Sequence of chain 54.B:
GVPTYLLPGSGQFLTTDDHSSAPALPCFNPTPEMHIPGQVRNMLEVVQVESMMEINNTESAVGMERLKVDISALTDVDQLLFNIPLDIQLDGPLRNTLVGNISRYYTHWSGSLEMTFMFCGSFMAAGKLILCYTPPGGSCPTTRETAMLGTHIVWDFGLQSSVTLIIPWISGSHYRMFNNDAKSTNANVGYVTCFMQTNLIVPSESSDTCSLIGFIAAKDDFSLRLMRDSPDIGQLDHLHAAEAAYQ

The small molecule below binds the protein below.
Small molecule (SMILES): Cc1cc(CCCOc2c(C)cc(-c3noc(C(F)(F)F)n3)cc2C)on1

Binding-site contacts:
Ligand atom F3 contacts residue ALA169 of chain 53.A at 3.7 Å.
Ligand atom F2 contacts residue MET146 of chain 53.A at 3.7 Å.
Ligand atom CM4 contacts residue ALA169 of chain 53.A at 3.5 Å (hydrophobic).
Ligand atom C2B contacts residue ILE119 of chain 53.A at 3.5 Å (hydrophobic).
Ligand atom CM2 contacts residue ILE119 of chain 53.A at 3.5 Å (hydrophobic).
Ligand atom F2 contacts residue ALA169 of chain 53.A at 2.2 Å.
Ligand atom O1A contacts residue ILE182 of chain 53.A at 3.9 Å.
Ligand atom C6B contacts residue ILE184 of chain 53.A at 3.7 Å (hydrophobic).
Ligand atom O1A contacts residue LEU220 of chain 53.A at 3.4 Å.
Ligand atom F1 contacts residue VAL171 of chain 53.A at 3.0 Å.
Ligand atom N3A contacts residue PHE147 of chain 53.A at 3.6 Å.
Ligand atom O1A contacts residue ALA145 of chain 53.A at 3.8 Å.
Ligand atom F3 contacts residue LEU14 of chain 54.B at 3.9 Å.
Ligand atom F1 contacts residue SER170 of chain 53.A at 3.7 Å.
Ligand atom F3 contacts residue ALA24 of chain 53.B at 3.9 Å.
Ligand atom F2 contacts residue ALA145 of chain 53.A at 3.0 Å.
Ligand atom F3 contacts residue ILE182 of chain 53.A at 3.2 Å.
Ligand atom C1B contacts residue ILE95 of chain 53.A at 3.5 Å (hydrophobic).
Ligand atom N1A contacts residue LEU220 of chain 53.A at 3.0 Å.
Ligand atom O1B contacts residue ILE95 of chain 53.A at 3.0 Å.
Ligand atom C3A contacts residue ILE182 of chain 53.A at 3.2 Å (hydrophobic).
Ligand atom F2 contacts residue PHE147 of chain 53.A at 3.2 Å.
Ligand atom CM6 contacts residue MET187 of chain 53.A at 3.8 Å (hydrophobic).
Ligand atom C3B contacts residue ILE119 of chain 53.A at 3.5 Å (hydrophobic).
Ligand atom N3A contacts residue ILE182 of chain 53.A at 3.0 Å.
Ligand atom C6B contacts residue ILE95 of chain 53.A at 3.6 Å (hydrophobic).
Ligand atom N3A contacts residue ILE184 of chain 53.A at 3.9 Å.
Ligand atom CM2 contacts residue TRP93 of chain 53.A at 3.9 Å (hydrophobic).
Ligand atom C2A contacts residue ILE182 of chain 53.A at 3.6 Å (hydrophobic).
Ligand atom F2 contacts residue SER170 of chain 53.A at 3.5 Å.
Ligand atom CM3 contacts residue THR97 of chain 53.A at 3.9 Å.
Ligand atom F1 contacts residue ALA145 of chain 53.A at 3.0 Å.
Ligand atom C4 contacts residue PHE115 of chain 53.A at 3.3 Å (hydrophobic).
Ligand atom CM6 contacts residue ILE217 of chain 53.A at 3.4 Å (hydrophobic).
Ligand atom O1 contacts residue ILE217 of chain 53.A at 3.2 Å.
Ligand atom CM4 contacts residue ILE182 of chain 53.A at 3.6 Å (hydrophobic).
Ligand atom CM4 contacts residue ALA145 of chain 53.A at 3.5 Å (hydrophobic).
Ligand atom C5B contacts residue ILE184 of chain 53.A at 3.4 Å (hydrophobic).
Ligand atom C2A contacts residue LEU220 of chain 53.A at 3.8 Å (hydrophobic).
Ligand atom CM6 contacts residue ILE184 of chain 53.A at 3.5 Å (hydrophobic).

Sequence of chain 53.B:
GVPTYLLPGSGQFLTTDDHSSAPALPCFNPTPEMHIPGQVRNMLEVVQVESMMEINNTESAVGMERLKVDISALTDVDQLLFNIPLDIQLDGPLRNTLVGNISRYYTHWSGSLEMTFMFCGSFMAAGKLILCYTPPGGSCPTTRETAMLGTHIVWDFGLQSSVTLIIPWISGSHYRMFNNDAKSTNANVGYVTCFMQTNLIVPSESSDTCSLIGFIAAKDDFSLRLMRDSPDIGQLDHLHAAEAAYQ

Sequence of chain 53.A:
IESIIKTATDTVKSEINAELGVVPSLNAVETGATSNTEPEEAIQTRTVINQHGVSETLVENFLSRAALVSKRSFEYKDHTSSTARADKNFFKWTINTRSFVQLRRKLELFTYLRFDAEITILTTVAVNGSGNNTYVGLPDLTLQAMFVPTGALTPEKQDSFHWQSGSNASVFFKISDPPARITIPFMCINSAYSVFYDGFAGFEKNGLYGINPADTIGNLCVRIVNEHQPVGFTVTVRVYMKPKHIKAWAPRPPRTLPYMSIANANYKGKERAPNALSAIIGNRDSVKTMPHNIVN